Binding-site contacts:
Ligand atom C19 contacts residue LEU36 of chain 1.D at 3.5 Å (hydrophobic).
Ligand atom C2 contacts residue ALA80 of chain 1.D at 3.7 Å (hydrophobic).
Ligand atom O3 contacts residue ALA80 of chain 1.D at 3.1 Å.
Ligand atom O3 contacts residue ARG84 of chain 1.D at 3.4 Å (salt-bridge).
Ligand atom C21 contacts residue ALA80 of chain 1.D at 3.5 Å (hydrophobic).
Ligand atom C3 contacts residue SER77 of chain 1.D at 3.0 Å.
Ligand atom C1 contacts residue ALA80 of chain 1.D at 3.4 Å (hydrophobic).
Ligand atom C11 contacts residue ALA40 of chain 1.D at 3.8 Å (hydrophobic).
Ligand atom C16 contacts residue MET112 of chain 1.D at 3.5 Å (hydrophobic).
Ligand atom N2 contacts residue ALA40 of chain 1.D at 3.5 Å.
Ligand atom C20 contacts residue TRP73 of chain 1.D at 3.6 Å (hydrophobic).
Ligand atom F2 contacts residue MET119 of chain 1.D at 3.7 Å.
Ligand atom C8 contacts residue ALA40 of chain 1.D at 3.6 Å (hydrophobic).
Ligand atom C9 contacts residue ALA40 of chain 1.D at 3.4 Å (hydrophobic).
Ligand atom N1 contacts residue TRP73 of chain 1.D at 3.7 Å.
Ligand atom C11 contacts residue LEU36 of chain 1.D at 3.7 Å (hydrophobic).
Ligand atom C15 contacts residue MET112 of chain 1.D at 3.6 Å (hydrophobic).
Ligand atom C9 contacts residue SER77 of chain 1.D at 3.6 Å.
Ligand atom C22 contacts residue ALA40 of chain 1.D at 3.5 Å (hydrophobic).
Ligand atom C3 contacts residue TRP73 of chain 1.D at 3.4 Å (hydrophobic).
Ligand atom O1 contacts residue ALA40 of chain 1.D at 3.9 Å.
Ligand atom C10 contacts residue ALA40 of chain 1.D at 3.7 Å (hydrophobic).
Ligand atom C5 contacts residue GLN43 of chain 1.D at 3.4 Å.
Ligand atom C9 contacts residue TRP73 of chain 1.D at 3.6 Å (hydrophobic).
Ligand atom O4 contacts residue TRP73 of chain 1.D at 3.6 Å (h-bond).
Ligand atom C6 contacts residue ARG84 of chain 1.D at 3.7 Å.
Ligand atom C22 contacts residue TRP73 of chain 1.D at 3.6 Å (hydrophobic).
Ligand atom O3 contacts residue TYR136 of chain 1.D at 3.5 Å (h-bond).
Ligand atom C4 contacts residue GLN43 of chain 1.D at 3.8 Å.
Ligand atom C13 contacts residue ASN37 of chain 1.D at 3.9 Å.
Ligand atom C7 contacts residue ALA40 of chain 1.D at 3.8 Å (hydrophobic).
Ligand atom C10 contacts residue LEU36 of chain 1.D at 3.8 Å (hydrophobic).
Ligand atom S1 contacts residue ALA80 of chain 1.D at 3.5 Å.
Ligand atom C14 contacts residue LEU36 of chain 1.D at 3.6 Å (hydrophobic).
Ligand atom C6 contacts residue GLN43 of chain 1.D at 3.2 Å.
Ligand atom N1 contacts residue SER77 of chain 1.D at 3.0 Å (h-bond).
Ligand atom F3 contacts residue LEU81 of chain 1.D at 3.8 Å.
Ligand atom C13 contacts residue LEU36 of chain 1.D at 3.5 Å (hydrophobic).
Ligand atom C21 contacts residue LYS140 of chain 1.D at 3.6 Å.
Ligand atom C4 contacts residue SER77 of chain 1.D at 3.4 Å.

Sequence of chain 1.D:
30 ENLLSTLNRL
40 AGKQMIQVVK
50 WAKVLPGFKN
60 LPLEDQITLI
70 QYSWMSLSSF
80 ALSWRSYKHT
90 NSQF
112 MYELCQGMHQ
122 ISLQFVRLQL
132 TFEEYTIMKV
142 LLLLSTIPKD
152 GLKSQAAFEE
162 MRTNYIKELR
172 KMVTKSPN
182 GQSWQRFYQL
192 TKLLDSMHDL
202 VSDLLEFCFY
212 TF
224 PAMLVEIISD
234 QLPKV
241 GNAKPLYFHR

The small molecule below binds the protein below.
Small molecule (SMILES): Cc1c(C(=O)Nc2ccc(S(C)(=O)=O)cc2)cn(CCO)c1-c1ccccc1C(F)(F)F